Sequence of chain 1.B:
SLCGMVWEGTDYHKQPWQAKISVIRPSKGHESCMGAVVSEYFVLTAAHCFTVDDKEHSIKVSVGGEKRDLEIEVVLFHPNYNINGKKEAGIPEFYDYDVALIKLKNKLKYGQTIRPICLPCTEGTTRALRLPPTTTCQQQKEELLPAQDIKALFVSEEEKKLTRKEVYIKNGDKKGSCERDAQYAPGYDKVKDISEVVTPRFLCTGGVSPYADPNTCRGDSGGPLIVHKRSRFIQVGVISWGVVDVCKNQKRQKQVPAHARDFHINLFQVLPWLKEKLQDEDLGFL

This protein binds this small molecule.
Small molecule (SMILES): CO[C@H]1CCN(Cc2c(C)cc(C)c3[nH]ccc23)[C@H](CO)C1

Binding-site contacts:
Ligand atom C19 contacts residue ARG223 of chain 1.B at 3.7 Å.
Ligand atom C11 contacts residue SER226 of chain 1.B at 3.2 Å.
Ligand atom N13 contacts residue GLY247 of chain 1.B at 3.1 Å (h-bond).
Ligand atom C15 contacts residue GLY247 of chain 1.B at 3.5 Å.
Ligand atom C11 contacts residue THR221 of chain 1.B at 3.6 Å.
Ligand atom O20 contacts residue VAL248 of chain 1.B at 3.4 Å (h-bond).
Ligand atom C2 contacts residue GLY247 of chain 1.B at 3.3 Å.
Ligand atom C7 contacts residue ARG223 of chain 1.B at 3.6 Å.
Ligand atom C22 contacts residue TYR193 of chain 1.B at 3.5 Å (hydrophobic).
Ligand atom C4 contacts residue THR221 of chain 1.B at 3.4 Å.
Ligand atom C6 contacts residue SER226 of chain 1.B at 3.6 Å.
Ligand atom C12 contacts residue TYR100 of chain 1.B at 3.5 Å (hydrophobic).
Ligand atom C4 contacts residue VAL249 of chain 1.B at 3.4 Å (hydrophobic).
Ligand atom N3 contacts residue CYS222 of chain 1.B at 3.5 Å.
Ligand atom O21 contacts residue GLU98 of chain 1.B at 3.7 Å.
Ligand atom C5 contacts residue GLY247 of chain 1.B at 3.5 Å.
Ligand atom C5 contacts residue ASP250 of chain 1.B at 3.5 Å.
Ligand atom O20 contacts residue SO41 of chain 1.I at 3.0 Å (h-bond).
Ligand atom C11 contacts residue CYS222 of chain 1.B at 3.4 Å (hydrophobic).
Ligand atom O20 contacts residue GLY247 of chain 1.B at 3.7 Å.
Ligand atom C14 contacts residue GLY247 of chain 1.B at 3.5 Å.
Ligand atom C17 contacts residue PRO191 of chain 1.B at 3.5 Å (hydrophobic).
Ligand atom C22 contacts residue PRO191 of chain 1.B at 3.4 Å (hydrophobic).
Ligand atom C6 contacts residue GLY247 of chain 1.B at 3.7 Å.
Ligand atom C1 contacts residue GLY247 of chain 1.B at 3.5 Å.
Ligand atom C16 contacts residue PRO191 of chain 1.B at 3.4 Å (hydrophobic).
Ligand atom C9 contacts residue SER245 of chain 1.B at 3.4 Å.
Ligand atom C9 contacts residue TRP246 of chain 1.B at 3.6 Å (hydrophobic).
Ligand atom C4 contacts residue ASP250 of chain 1.B at 3.5 Å.
Ligand atom C19 contacts residue SO41 of chain 1.I at 2.9 Å.
Ligand atom C15 contacts residue TRP246 of chain 1.B at 3.5 Å (hydrophobic).
Ligand atom C17 contacts residue GLY247 of chain 1.B at 3.7 Å.
Ligand atom O21 contacts residue PRO191 of chain 1.B at 3.3 Å (h-bond).
Ligand atom C5 contacts residue VAL249 of chain 1.B at 3.7 Å (hydrophobic).
Ligand atom N3 contacts residue THR221 of chain 1.B at 2.9 Å (h-bond).
Ligand atom C6 contacts residue TRP246 of chain 1.B at 3.6 Å (hydrophobic).
Ligand atom N3 contacts residue GLY247 of chain 1.B at 3.5 Å (h-bond).
Ligand atom C4 contacts residue GLY247 of chain 1.B at 3.6 Å.
Ligand atom C9 contacts residue SER226 of chain 1.B at 3.3 Å.
Ligand atom C11 contacts residue ILE244 of chain 1.B at 3.7 Å (hydrophobic).